Sequence of chain 1.A:
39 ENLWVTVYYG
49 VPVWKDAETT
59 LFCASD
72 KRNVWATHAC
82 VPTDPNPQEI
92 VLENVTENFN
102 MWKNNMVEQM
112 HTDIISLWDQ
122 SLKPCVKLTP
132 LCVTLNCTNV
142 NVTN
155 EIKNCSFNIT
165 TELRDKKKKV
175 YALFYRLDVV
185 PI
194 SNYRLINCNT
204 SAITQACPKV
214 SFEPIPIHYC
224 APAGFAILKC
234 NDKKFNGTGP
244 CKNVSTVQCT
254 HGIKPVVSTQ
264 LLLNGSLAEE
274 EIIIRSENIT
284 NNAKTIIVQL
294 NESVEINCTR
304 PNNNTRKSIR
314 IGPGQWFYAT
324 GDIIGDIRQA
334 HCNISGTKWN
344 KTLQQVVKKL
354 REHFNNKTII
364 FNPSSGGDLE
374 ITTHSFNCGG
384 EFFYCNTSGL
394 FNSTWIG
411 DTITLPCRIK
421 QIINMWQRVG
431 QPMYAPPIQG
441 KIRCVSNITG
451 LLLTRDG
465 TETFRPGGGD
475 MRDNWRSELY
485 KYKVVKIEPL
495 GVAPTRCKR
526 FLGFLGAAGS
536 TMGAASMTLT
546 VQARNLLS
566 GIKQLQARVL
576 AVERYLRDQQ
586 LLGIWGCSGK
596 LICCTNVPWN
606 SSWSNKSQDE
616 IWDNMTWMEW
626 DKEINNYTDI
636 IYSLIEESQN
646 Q

Binding-site contacts:
Ligand atom C2 contacts residue GLU295 of chain 1.A at 3.9 Å.
Ligand atom O7 contacts residue GLU272 of chain 1.A at 4.1 Å.
Ligand atom C1 contacts residue GLU274 of chain 1.A at 4.4 Å.
Ligand atom O5 contacts residue GLU273 of chain 1.A at 3.7 Å.
Ligand atom C8 contacts residue GLU295 of chain 1.A at 3.7 Å.
Ligand atom O5 contacts residue GLU274 of chain 1.A at 3.7 Å.
Ligand atom C7 contacts residue GLU295 of chain 1.A at 3.9 Å.
Ligand atom O7 contacts residue ASN294 of chain 1.A at 3.5 Å (h-bond).
Ligand atom C5 contacts residue GLN348 of chain 1.A at 3.8 Å.
Ligand atom O7 contacts residue GLU273 of chain 1.A at 4.3 Å.
Ligand atom C1 contacts residue GLU295 of chain 1.A at 4.3 Å.
Ligand atom C2 contacts residue ASN294 of chain 1.A at 2.5 Å.
Ligand atom C4 contacts residue GLN348 of chain 1.A at 4.5 Å.
Ligand atom C8 contacts residue ASN294 of chain 1.A at 3.8 Å.
Ligand atom O3 contacts residue GLU295 of chain 1.A at 4.4 Å.
Ligand atom N2 contacts residue GLU295 of chain 1.A at 3.1 Å (salt-bridge).
Ligand atom C3 contacts residue ASN294 of chain 1.A at 3.8 Å.
Ligand atom C1 contacts residue GLU273 of chain 1.A at 4.1 Å.
Ligand atom C2 contacts residue GLU273 of chain 1.A at 4.1 Å.
Ligand atom C1 contacts residue ASN294 of chain 1.A at 1.5 Å.
Ligand atom N2 contacts residue ASN294 of chain 1.A at 2.8 Å (h-bond).
Ligand atom C4 contacts residue ASN294 of chain 1.A at 4.2 Å.
Ligand atom C7 contacts residue ASN294 of chain 1.A at 3.3 Å.
Ligand atom O4 contacts residue GLN348 of chain 1.A at 4.5 Å.
Ligand atom O5 contacts residue ASN294 of chain 1.A at 2.4 Å (h-bond).
Ligand atom C3 contacts residue GLU295 of chain 1.A at 4.0 Å.
Ligand atom C1 contacts residue GLN348 of chain 1.A at 4.4 Å.
Ligand atom O5 contacts residue ILE275 of chain 1.A at 4.3 Å.
Ligand atom C3 contacts residue GLN348 of chain 1.A at 4.3 Å.
Ligand atom C5 contacts residue ASN294 of chain 1.A at 3.7 Å.

The protein below binds the small molecule below.
Small molecule (SMILES): CC(=O)N[C@@H]1[C@@H](O)[C@H](O)[C@@H](CO)O[C@H]1O